Binding-site contacts:
Ligand atom N contacts residue ARG113 of chain 1.B at 3.6 Å.
Ligand atom O contacts residue ARG113 of chain 1.B at 2.8 Å (salt-bridge).
Ligand atom CD1 contacts residue PRO110 of chain 1.B at 3.4 Å (hydrophobic).
Ligand atom CG contacts residue ARG100 of chain 1.B at 3.4 Å.
Ligand atom CD1 contacts residue ARG100 of chain 1.B at 3.7 Å.
Ligand atom CZ2 contacts residue GLY33 of chain 1.B at 3.4 Å.
Ligand atom CB contacts residue TYR94 of chain 1.A at 3.5 Å (hydrophobic).
Ligand atom CA contacts residue HIS92 of chain 1.A at 3.7 Å.
Ligand atom N contacts residue HIS92 of chain 1.A at 2.8 Å (h-bond).
Ligand atom CE3 contacts residue ILE111 of chain 1.B at 3.5 Å (hydrophobic).
Ligand atom CD contacts residue ARG60 of chain 1.B at 3.5 Å.
Ligand atom N contacts residue TYR94 of chain 1.A at 3.4 Å (h-bond).
Ligand atom CB contacts residue LEU91 of chain 1.A at 3.1 Å (hydrophobic).
Ligand atom CA contacts residue TYR94 of chain 1.A at 3.7 Å (hydrophobic).
Ligand atom OD1 contacts residue TYR94 of chain 1.A at 3.6 Å (h-bond).
Ligand atom O contacts residue TYR94 of chain 1.A at 3.4 Å (h-bond).
Ligand atom O contacts residue TYR94 of chain 1.A at 3.4 Å.
Ligand atom O contacts residue PHE93 of chain 1.A at 3.3 Å.
Ligand atom NZ contacts residue ASP56 of chain 1.B at 3.0 Å (salt-bridge).
Ligand atom CB contacts residue HIS92 of chain 1.A at 3.2 Å.
Ligand atom CD1 contacts residue VAL116 of chain 1.B at 3.5 Å (hydrophobic).
Ligand atom CB contacts residue HIS92 of chain 1.A at 3.4 Å.
Ligand atom OD2 contacts residue ARG100 of chain 1.B at 2.6 Å (salt-bridge).
Ligand atom CH2 contacts residue GLY33 of chain 1.B at 3.7 Å.
Ligand atom C contacts residue TYR94 of chain 1.A at 3.7 Å (hydrophobic).
Ligand atom CB contacts residue HIS92 of chain 1.A at 3.6 Å.
Ligand atom CA contacts residue ARG113 of chain 1.B at 3.6 Å.
Ligand atom OD2 contacts residue LEU91 of chain 1.A at 2.8 Å (h-bond).
Ligand atom C contacts residue ARG113 of chain 1.B at 3.6 Å.
Ligand atom OD1 contacts residue HIS96 of chain 1.A at 3.2 Å (h-bond).
Ligand atom O contacts residue ARG113 of chain 1.B at 3.3 Å.
Ligand atom NZ contacts residue ASP58 of chain 1.B at 2.8 Å (salt-bridge).
Ligand atom CA contacts residue HIS92 of chain 1.A at 3.6 Å.
Ligand atom C contacts residue HIS92 of chain 1.A at 3.7 Å.
Ligand atom OD1 contacts residue ARG100 of chain 1.B at 2.8 Å (salt-bridge).
Ligand atom O contacts residue ALA112 of chain 1.B at 3.2 Å.
Ligand atom CE contacts residue ASP56 of chain 1.B at 3.4 Å.
Ligand atom OE1 contacts residue ARG60 of chain 1.B at 3.3 Å (salt-bridge).
Ligand atom CG contacts residue LEU91 of chain 1.A at 3.0 Å (hydrophobic).
Ligand atom OE2 contacts residue ARG60 of chain 1.B at 3.1 Å (salt-bridge).

The small molecule below binds the protein below.
Small molecule (SMILES): CC(C)C[C@H](NC(=O)[C@H](CO)NC(=O)[C@H](C)NC(=O)[C@H](CC1=CN=C2C=CC=CC12)NC(=O)[C@H](CCCCN)NC(=O)[C@H](CC(=O)O)NC(=O)[C@H](CC(C)C)NC(=O)[C@H](CCC(=O)O)NC(=O)[C@@H](N)CC(C)C)C(=O)N[C@@H](CC1=CN=C2C=CC=CC12)C(N)=O

Sequence of chain 1.A:
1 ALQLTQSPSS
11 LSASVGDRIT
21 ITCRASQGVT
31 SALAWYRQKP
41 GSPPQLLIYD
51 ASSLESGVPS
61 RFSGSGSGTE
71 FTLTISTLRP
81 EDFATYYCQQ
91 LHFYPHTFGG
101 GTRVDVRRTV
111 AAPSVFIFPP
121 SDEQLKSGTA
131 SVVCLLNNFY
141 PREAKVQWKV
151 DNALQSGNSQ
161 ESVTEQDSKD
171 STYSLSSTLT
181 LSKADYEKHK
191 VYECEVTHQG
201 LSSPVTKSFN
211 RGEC

Sequence of chain 1.B:
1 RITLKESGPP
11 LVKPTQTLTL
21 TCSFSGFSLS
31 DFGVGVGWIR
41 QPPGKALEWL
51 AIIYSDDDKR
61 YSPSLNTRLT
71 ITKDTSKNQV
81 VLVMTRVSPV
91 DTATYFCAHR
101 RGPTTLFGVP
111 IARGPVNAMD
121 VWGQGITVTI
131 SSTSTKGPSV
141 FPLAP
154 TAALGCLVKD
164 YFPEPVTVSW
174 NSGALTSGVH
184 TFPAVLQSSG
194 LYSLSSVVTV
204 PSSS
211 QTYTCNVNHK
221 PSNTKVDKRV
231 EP